A small-molecule ligand and the protein it binds are described below.
Small molecule (SMILES): Ic1cn[nH]c1

Binding-site contacts:
Ligand atom I4 contacts residue PHE93 of chain 1.B at 4.2 Å.
Ligand atom N2 contacts residue PHE93 of chain 1.B at 3.8 Å.
Ligand atom C3 contacts residue VAL318 of chain 1.B at 4.0 Å (hydrophobic).
Ligand atom C4 contacts residue ZN1 of chain 1.H at 4.0 Å.
Ligand atom C5 contacts residue LEU141 of chain 1.B at 4.1 Å (hydrophobic).
Ligand atom C4 contacts residue THR48 of chain 1.B at 3.5 Å.
Ligand atom C3 contacts residue PHE93 of chain 1.B at 3.7 Å (hydrophobic).
Ligand atom N2 contacts residue THR48 of chain 1.B at 3.4 Å (h-bond).
Ligand atom C3 contacts residue NAD1 of chain 1.J at 3.0 Å.
Ligand atom N1 contacts residue CYS46 of chain 1.B at 3.6 Å (h-bond).
Ligand atom C4 contacts residue PHE93 of chain 1.B at 3.7 Å (hydrophobic).
Ligand atom I4 contacts residue THR48 of chain 1.B at 4.2 Å.
Ligand atom I4 contacts residue LEU116 of chain 1.B at 3.4 Å.
Ligand atom C3 contacts residue VAL294 of chain 1.B at 4.3 Å (hydrophobic).
Ligand atom N1 contacts residue PHE93 of chain 1.B at 4.2 Å.
Ligand atom C5 contacts residue NAD1 of chain 1.J at 4.4 Å.
Ligand atom C3 contacts residue THR48 of chain 1.B at 3.8 Å.
Ligand atom C4 contacts residue LEU141 of chain 1.B at 4.4 Å (hydrophobic).
Ligand atom N2 contacts residue CYS174 of chain 1.B at 3.8 Å.
Ligand atom N1 contacts residue THR48 of chain 1.B at 2.8 Å (h-bond).
Ligand atom I4 contacts residue LEU141 of chain 1.B at 3.9 Å.
Ligand atom C5 contacts residue HIS67 of chain 1.B at 3.4 Å.
Ligand atom N1 contacts residue CYS174 of chain 1.B at 3.5 Å (h-bond).
Ligand atom N2 contacts residue CYS46 of chain 1.B at 4.4 Å.
Ligand atom N2 contacts residue ZN1 of chain 1.H at 3.0 Å.
Ligand atom N1 contacts residue NAD1 of chain 1.J at 3.1 Å.
Ligand atom C3 contacts residue ZN1 of chain 1.H at 4.1 Å.
Ligand atom C4 contacts residue NAD1 of chain 1.J at 4.2 Å.
Ligand atom N2 contacts residue NAD1 of chain 1.J at 2.1 Å.
Ligand atom N1 contacts residue ZN1 of chain 1.H at 2.0 Å.
Ligand atom C5 contacts residue THR48 of chain 1.B at 2.9 Å.
Ligand atom N1 contacts residue HIS67 of chain 1.B at 3.4 Å (h-bond).
Ligand atom C5 contacts residue ZN1 of chain 1.H at 3.0 Å.
Ligand atom C5 contacts residue PHE93 of chain 1.B at 4.3 Å (hydrophobic).

Sequence of chain 1.B:
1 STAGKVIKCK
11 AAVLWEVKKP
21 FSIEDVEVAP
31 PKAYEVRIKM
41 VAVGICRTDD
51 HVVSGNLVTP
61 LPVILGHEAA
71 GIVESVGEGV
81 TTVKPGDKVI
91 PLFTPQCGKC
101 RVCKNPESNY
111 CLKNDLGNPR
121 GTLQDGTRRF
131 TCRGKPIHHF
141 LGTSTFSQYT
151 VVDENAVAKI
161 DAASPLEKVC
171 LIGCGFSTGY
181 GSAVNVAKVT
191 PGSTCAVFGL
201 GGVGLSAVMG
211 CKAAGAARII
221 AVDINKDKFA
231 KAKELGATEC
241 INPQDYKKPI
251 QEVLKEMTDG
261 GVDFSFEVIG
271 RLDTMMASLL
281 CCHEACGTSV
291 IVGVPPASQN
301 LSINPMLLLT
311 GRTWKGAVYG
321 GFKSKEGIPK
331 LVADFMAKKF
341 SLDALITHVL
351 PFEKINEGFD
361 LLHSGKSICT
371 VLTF